Binding-site contacts:
Ligand atom C1 contacts residue ASN25 of chain 1.C at 1.4 Å.
Ligand atom O5 contacts residue VAL49 of chain 1.C at 4.5 Å.
Ligand atom N2 contacts residue GLY21 of chain 1.C at 4.0 Å.
Ligand atom O3 contacts residue VAL49 of chain 1.C at 3.2 Å.
Ligand atom C8 contacts residue PHE24 of chain 1.C at 4.2 Å (hydrophobic).
Ligand atom C7 contacts residue PHE24 of chain 1.C at 4.2 Å (hydrophobic).
Ligand atom C7 contacts residue GLY21 of chain 1.C at 4.2 Å.
Ligand atom C2 contacts residue ASN25 of chain 1.C at 2.5 Å.
Ligand atom C8 contacts residue ASN25 of chain 1.C at 3.5 Å.
Ligand atom O7 contacts residue PHE24 of chain 1.C at 3.7 Å.
Ligand atom C4 contacts residue ASN25 of chain 1.C at 4.2 Å.
Ligand atom C3 contacts residue VAL49 of chain 1.C at 3.9 Å (hydrophobic).
Ligand atom O7 contacts residue GLY21 of chain 1.C at 3.6 Å.
Ligand atom N2 contacts residue VAL49 of chain 1.C at 4.3 Å.
Ligand atom C7 contacts residue ASN25 of chain 1.C at 3.6 Å.
Ligand atom O5 contacts residue ASN25 of chain 1.C at 2.4 Å (h-bond).
Ligand atom O7 contacts residue ASN25 of chain 1.C at 4.5 Å.
Ligand atom C7 contacts residue VAL49 of chain 1.C at 4.0 Å (hydrophobic).
Ligand atom C8 contacts residue VAL49 of chain 1.C at 4.0 Å (hydrophobic).
Ligand atom O7 contacts residue PHE20 of chain 1.C at 4.0 Å.
Ligand atom C5 contacts residue ASN25 of chain 1.C at 3.7 Å.
Ligand atom C6 contacts residue VAL49 of chain 1.C at 4.4 Å (hydrophobic).
Ligand atom N2 contacts residue ASN25 of chain 1.C at 2.9 Å (h-bond).
Ligand atom O7 contacts residue VAL49 of chain 1.C at 4.2 Å.
Ligand atom O6 contacts residue VAL49 of chain 1.C at 4.2 Å.
Ligand atom C3 contacts residue ASN25 of chain 1.C at 3.8 Å.

Sequence of chain 1.C:
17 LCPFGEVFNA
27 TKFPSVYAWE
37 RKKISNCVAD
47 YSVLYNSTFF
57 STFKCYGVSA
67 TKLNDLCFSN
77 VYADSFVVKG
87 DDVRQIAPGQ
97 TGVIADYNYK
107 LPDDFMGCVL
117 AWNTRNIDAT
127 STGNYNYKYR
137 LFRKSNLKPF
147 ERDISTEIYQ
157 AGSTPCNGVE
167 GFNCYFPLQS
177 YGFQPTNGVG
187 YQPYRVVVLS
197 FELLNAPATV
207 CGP

A protein and the small-molecule ligand that binds it are described below.
Small molecule (SMILES): CC(=O)N[C@H]1[C@H](O[C@H]2[C@H](O)[C@@H](NC(C)=O)CO[C@@H]2CO)O[C@H](CO)[C@@H](O[C@@H]2O[C@H](CO)[C@@H](O)[C@H](O)[C@@H]2O)[C@@H]1O